Binding-site contacts:
Ligand atom CAH contacts residue ASN223 of chain 1.A at 3.7 Å.
Ligand atom OAB contacts residue ASN223 of chain 1.A at 2.9 Å (h-bond).
Ligand atom CAH contacts residue TYR41 of chain 1.A at 3.8 Å (hydrophobic).
Ligand atom OAC contacts residue TRP196 of chain 1.A at 3.4 Å.
Ligand atom CAJ contacts residue ARG172 of chain 1.A at 3.9 Å.
Ligand atom OAB contacts residue PHE46 of chain 1.A at 3.9 Å.
Ligand atom CAL contacts residue ASN120 of chain 1.A at 4.1 Å.
Ligand atom OAE contacts residue ASN120 of chain 1.A at 2.6 Å (h-bond).
Ligand atom OAE contacts residue TYR41 of chain 1.A at 2.7 Å (h-bond).
Ligand atom CAG contacts residue ALA121 of chain 1.A at 3.7 Å (hydrophobic).
Ligand atom OAE contacts residue PHE46 of chain 1.A at 3.8 Å.
Ligand atom CAI contacts residue ALA121 of chain 1.A at 3.9 Å (hydrophobic).
Ligand atom CAH contacts residue TRP196 of chain 1.A at 3.7 Å (hydrophobic).
Ligand atom OAF contacts residue ARG172 of chain 1.A at 3.1 Å (salt-bridge).
Ligand atom CAG contacts residue TYR41 of chain 1.A at 3.4 Å (hydrophobic).
Ligand atom CAI contacts residue TRP196 of chain 1.A at 4.0 Å (hydrophobic).
Ligand atom OAF contacts residue ASN120 of chain 1.A at 3.0 Å (h-bond).
Ligand atom OAC contacts residue GLY168 of chain 1.A at 3.9 Å.
Ligand atom OAA contacts residue TYR41 of chain 1.A at 3.5 Å.
Ligand atom CAG contacts residue TRP196 of chain 1.A at 4.0 Å (hydrophobic).
Ligand atom CAL contacts residue ARG172 of chain 1.A at 3.5 Å.
Ligand atom CAK contacts residue ASN120 of chain 1.A at 3.4 Å.
Ligand atom CAI contacts residue ASN120 of chain 1.A at 3.3 Å.
Ligand atom OAA contacts residue TRP196 of chain 1.A at 2.8 Å (h-bond).
Ligand atom CAJ contacts residue ASP248 of chain 1.A at 3.5 Å.
Ligand atom CAK contacts residue TRP196 of chain 1.A at 3.6 Å (hydrophobic).
Ligand atom CAK contacts residue TYR41 of chain 1.A at 3.5 Å (hydrophobic).
Ligand atom OAC contacts residue ALA121 of chain 1.A at 3.8 Å.
Ligand atom CAL contacts residue TRP196 of chain 1.A at 3.9 Å (hydrophobic).
Ligand atom CAH contacts residue ASP248 of chain 1.A at 3.7 Å.
Ligand atom CAJ contacts residue GLN268 of chain 1.A at 3.7 Å.
Ligand atom CAL contacts residue GLN268 of chain 1.A at 4.0 Å.
Ligand atom OAB contacts residue ASP248 of chain 1.A at 2.6 Å (salt-bridge).
Ligand atom OAD contacts residue ARG172 of chain 1.A at 2.9 Å (salt-bridge).
Ligand atom CAG contacts residue ASN120 of chain 1.A at 3.6 Å.
Ligand atom OAD contacts residue GLN268 of chain 1.A at 3.2 Å (h-bond).
Ligand atom OAD contacts residue ASP248 of chain 1.A at 2.6 Å (salt-bridge).
Ligand atom OAA contacts residue PRO96 of chain 1.A at 4.2 Å.
Ligand atom OAF contacts residue GLN268 of chain 1.A at 3.1 Å (h-bond).
Ligand atom CAG contacts residue PRO96 of chain 1.A at 4.1 Å (hydrophobic).

Sequence of chain 1.A:
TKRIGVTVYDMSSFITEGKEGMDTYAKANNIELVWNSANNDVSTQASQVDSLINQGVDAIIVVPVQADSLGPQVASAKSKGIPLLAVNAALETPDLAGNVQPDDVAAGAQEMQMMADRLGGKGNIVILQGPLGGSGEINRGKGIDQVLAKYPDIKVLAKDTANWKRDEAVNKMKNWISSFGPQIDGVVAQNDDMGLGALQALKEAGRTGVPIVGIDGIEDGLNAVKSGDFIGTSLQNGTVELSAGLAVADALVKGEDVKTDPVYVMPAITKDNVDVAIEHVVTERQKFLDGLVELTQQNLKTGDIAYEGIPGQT

The small molecule below binds the protein below.
Small molecule (SMILES): OC[C@@H](O)[C@H](O)[C@@H](O)[C@@H](O)CO